Binding-site contacts:
Ligand atom O4 contacts residue LYS213 of chain 1.H at 4.0 Å.
Ligand atom N2 contacts residue ASN212 of chain 1.H at 4.0 Å.
Ligand atom C7 contacts residue ASN212 of chain 1.H at 4.5 Å.
Ligand atom O6 contacts residue ASN212 of chain 1.H at 4.3 Å.
Ligand atom N2 contacts residue LYS213 of chain 1.H at 4.3 Å.
Ligand atom O4 contacts residue ASN212 of chain 1.H at 2.3 Å (h-bond).
Ligand atom C4 contacts residue ASN212 of chain 1.H at 3.4 Å.
Ligand atom C1 contacts residue ASN212 of chain 1.H at 4.1 Å.
Ligand atom C5 contacts residue ASN212 of chain 1.H at 3.4 Å.
Ligand atom C8 contacts residue ASN212 of chain 1.H at 4.0 Å.
Ligand atom O5 contacts residue ASN212 of chain 1.H at 4.3 Å.
Ligand atom C6 contacts residue ASN212 of chain 1.H at 4.4 Å.
Ligand atom C3 contacts residue ASN212 of chain 1.H at 4.5 Å.
Ligand atom C2 contacts residue ASN212 of chain 1.H at 4.4 Å.
Ligand atom C8 contacts residue LYS213 of chain 1.H at 3.9 Å.

The small molecule below binds the protein below.
Small molecule (SMILES): CC(=O)N[C@@H]1[C@@H](O)[C@H](O)[C@@H](CO)O[C@H]1O

Sequence of chain 1.H:
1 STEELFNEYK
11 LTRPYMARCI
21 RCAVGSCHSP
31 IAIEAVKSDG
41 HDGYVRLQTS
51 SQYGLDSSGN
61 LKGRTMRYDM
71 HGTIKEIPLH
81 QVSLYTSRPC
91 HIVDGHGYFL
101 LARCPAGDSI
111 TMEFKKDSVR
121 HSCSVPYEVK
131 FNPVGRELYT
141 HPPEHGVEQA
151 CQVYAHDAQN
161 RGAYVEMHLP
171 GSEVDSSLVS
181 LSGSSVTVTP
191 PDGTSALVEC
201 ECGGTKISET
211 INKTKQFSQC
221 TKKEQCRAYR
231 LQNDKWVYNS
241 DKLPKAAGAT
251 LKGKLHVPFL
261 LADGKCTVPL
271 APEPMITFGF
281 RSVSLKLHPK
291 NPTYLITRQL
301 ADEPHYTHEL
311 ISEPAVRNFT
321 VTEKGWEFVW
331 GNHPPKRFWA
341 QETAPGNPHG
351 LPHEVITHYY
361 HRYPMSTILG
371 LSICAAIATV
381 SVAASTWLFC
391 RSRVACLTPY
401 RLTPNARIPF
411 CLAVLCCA